Sequence of chain 1.S:
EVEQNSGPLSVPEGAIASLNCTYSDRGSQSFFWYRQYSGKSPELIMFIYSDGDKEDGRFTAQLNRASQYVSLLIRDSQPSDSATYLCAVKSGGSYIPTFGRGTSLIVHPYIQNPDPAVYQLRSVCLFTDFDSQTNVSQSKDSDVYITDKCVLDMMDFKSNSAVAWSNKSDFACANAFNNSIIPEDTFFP

Sequence of chain 1.P:
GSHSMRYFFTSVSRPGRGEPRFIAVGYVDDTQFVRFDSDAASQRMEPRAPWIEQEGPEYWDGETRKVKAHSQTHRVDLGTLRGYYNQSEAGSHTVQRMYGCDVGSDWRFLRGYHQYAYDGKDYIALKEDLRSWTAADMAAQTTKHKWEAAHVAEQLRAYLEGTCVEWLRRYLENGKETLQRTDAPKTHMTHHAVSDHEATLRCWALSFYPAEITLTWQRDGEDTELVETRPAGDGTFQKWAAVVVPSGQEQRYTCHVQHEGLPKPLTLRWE

Sequence of chain 1.T:
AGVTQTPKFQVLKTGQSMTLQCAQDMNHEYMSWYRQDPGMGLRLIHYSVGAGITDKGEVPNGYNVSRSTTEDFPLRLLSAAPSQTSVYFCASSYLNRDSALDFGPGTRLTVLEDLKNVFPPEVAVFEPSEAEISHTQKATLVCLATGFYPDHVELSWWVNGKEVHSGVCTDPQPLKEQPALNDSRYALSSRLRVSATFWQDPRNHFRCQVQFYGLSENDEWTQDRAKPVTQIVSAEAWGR

The small molecule below binds the protein below.
Small molecule (SMILES): CC[C@H](C)[C@H](NC(=O)[C@H](CC1=c2ccccc2=NC1)NC(=O)[C@H](CCSC)NC(=O)[C@H](CC(C)C)NC(=O)[C@H](CC(C)C)NC(=O)[C@@H](N)CO)C(=O)N[C@H](C(=O)N[C@@H](CCC(N)=O)C(=O)N[C@H](C(=O)O)C(C)C)[C@@H](C)O

Binding-site contacts:
Ligand atom OG1 contacts residue ASN98 of chain 1.T at 2.8 Å (h-bond).
Ligand atom CG contacts residue GLU31 of chain 1.T at 3.4 Å.
Ligand atom CG2 contacts residue ASP78 of chain 1.P at 3.5 Å.
Ligand atom N contacts residue ASP78 of chain 1.P at 3.0 Å (salt-bridge).
Ligand atom N contacts residue LEU97 of chain 1.T at 3.1 Å (h-bond).
Ligand atom C contacts residue TYR8 of chain 1.P at 3.4 Å (hydrophobic).
Ligand atom CG contacts residue GLU64 of chain 1.P at 3.3 Å.
Ligand atom CD1 contacts residue GLU64 of chain 1.P at 3.4 Å.
Ligand atom O contacts residue TYR160 of chain 1.P at 2.6 Å (h-bond).
Ligand atom N contacts residue GLU64 of chain 1.P at 2.9 Å (salt-bridge).
Ligand atom O contacts residue TRP148 of chain 1.P at 2.7 Å (h-bond).
Ligand atom NE2 contacts residue TYR96 of chain 1.T at 3.4 Å.
Ligand atom C contacts residue TYR98 of chain 1.S at 3.3 Å (hydrophobic).
Ligand atom NE2 contacts residue GLU31 of chain 1.T at 2.8 Å (salt-bridge).
Ligand atom CD2 contacts residue TYR8 of chain 1.P at 3.3 Å (hydrophobic).
Ligand atom CA contacts residue LEU97 of chain 1.T at 3.3 Å (hydrophobic).
Ligand atom OXT contacts residue LYS147 of chain 1.P at 3.5 Å (salt-bridge).
Ligand atom N contacts residue TYR172 of chain 1.P at 2.9 Å (h-bond).
Ligand atom N contacts residue TYR100 of chain 1.P at 3.2 Å (h-bond).
Ligand atom O contacts residue LYS67 of chain 1.P at 2.8 Å (salt-bridge).
Ligand atom O contacts residue TYR85 of chain 1.P at 2.6 Å (h-bond).
Ligand atom SD contacts residue GLY95 of chain 1.S at 3.0 Å (h-bond).
Ligand atom CD2 contacts residue LEU157 of chain 1.P at 3.3 Å (hydrophobic).
Ligand atom CE3 contacts residue LEU97 of chain 1.T at 3.3 Å (hydrophobic).
Ligand atom CD1 contacts residue HIS71 of chain 1.P at 3.2 Å.
Ligand atom CD1 contacts residue MET46 of chain 1.P at 3.3 Å (hydrophobic).
Ligand atom O contacts residue HIS71 of chain 1.P at 3.4 Å.
Ligand atom CE contacts residue GLY95 of chain 1.S at 3.0 Å.
Ligand atom O contacts residue LEU97 of chain 1.T at 3.5 Å.
Ligand atom CB contacts residue TRP168 of chain 1.P at 3.5 Å (hydrophobic).
Ligand atom OG contacts residue GLU64 of chain 1.P at 3.2 Å (salt-bridge).
Ligand atom N contacts residue TYR8 of chain 1.P at 2.7 Å (h-bond).
Ligand atom O contacts residue THR144 of chain 1.P at 2.9 Å (h-bond).
Ligand atom NE2 contacts residue ASN29 of chain 1.T at 2.9 Å (h-bond).
Ligand atom OG contacts residue LYS67 of chain 1.P at 2.7 Å (salt-bridge).
Ligand atom NE1 contacts residue GLN32 of chain 1.S at 2.8 Å (h-bond).
Ligand atom O contacts residue TYR98 of chain 1.S at 2.5 Å (h-bond).
Ligand atom OE1 contacts residue VAL77 of chain 1.P at 3.3 Å.
Ligand atom C contacts residue TYR85 of chain 1.P at 3.5 Å (hydrophobic).
Ligand atom CA contacts residue TYR8 of chain 1.P at 3.3 Å (hydrophobic).